Binding-site contacts:
Ligand atom C3 contacts residue ASN153 of chain 50.A at 3.9 Å.
Ligand atom C5 contacts residue GLY156 of chain 50.A at 4.1 Å.
Ligand atom C2 contacts residue HIS149 of chain 50.A at 3.4 Å.
Ligand atom C2 contacts residue ASN153 of chain 50.A at 2.5 Å.
Ligand atom N2 contacts residue HIS149 of chain 50.A at 4.2 Å.
Ligand atom O5 contacts residue HIS149 of chain 50.A at 3.6 Å (h-bond).
Ligand atom C6 contacts residue GLY156 of chain 50.A at 3.8 Å.
Ligand atom C8 contacts residue GLY102 of chain 4.A at 3.5 Å.
Ligand atom O5 contacts residue ASN153 of chain 50.A at 2.3 Å (h-bond).
Ligand atom O6 contacts residue HIS149 of chain 50.A at 3.5 Å.
Ligand atom C5 contacts residue HIS149 of chain 50.A at 4.2 Å.
Ligand atom C3 contacts residue HIS149 of chain 50.A at 4.3 Å.
Ligand atom O5 contacts residue THR155 of chain 50.A at 3.9 Å.
Ligand atom C7 contacts residue ASN153 of chain 50.A at 4.1 Å.
Ligand atom O6 contacts residue HIS158 of chain 50.A at 3.5 Å.
Ligand atom O3 contacts residue HIS149 of chain 50.A at 4.2 Å.
Ligand atom C6 contacts residue HIS158 of chain 50.A at 3.6 Å.
Ligand atom N2 contacts residue ASN153 of chain 50.A at 3.1 Å (h-bond).
Ligand atom C8 contacts residue ASN153 of chain 50.A at 4.5 Å.
Ligand atom C7 contacts residue HIS149 of chain 50.A at 4.3 Å.
Ligand atom C4 contacts residue HIS149 of chain 50.A at 3.7 Å.
Ligand atom O7 contacts residue HIS149 of chain 50.A at 3.3 Å.
Ligand atom C1 contacts residue ASN153 of chain 50.A at 1.4 Å.
Ligand atom C5 contacts residue HIS158 of chain 50.A at 4.0 Å.
Ligand atom C4 contacts residue ASN153 of chain 50.A at 4.2 Å.
Ligand atom C1 contacts residue HIS149 of chain 50.A at 3.6 Å.
Ligand atom C5 contacts residue ASN153 of chain 50.A at 3.6 Å.
Ligand atom C1 contacts residue THR155 of chain 50.A at 3.9 Å.
Ligand atom O5 contacts residue HIS158 of chain 50.A at 3.2 Å.
Ligand atom C1 contacts residue HIS158 of chain 50.A at 4.2 Å.
Ligand atom O5 contacts residue GLY156 of chain 50.A at 4.1 Å.

Sequence of chain 50.A:
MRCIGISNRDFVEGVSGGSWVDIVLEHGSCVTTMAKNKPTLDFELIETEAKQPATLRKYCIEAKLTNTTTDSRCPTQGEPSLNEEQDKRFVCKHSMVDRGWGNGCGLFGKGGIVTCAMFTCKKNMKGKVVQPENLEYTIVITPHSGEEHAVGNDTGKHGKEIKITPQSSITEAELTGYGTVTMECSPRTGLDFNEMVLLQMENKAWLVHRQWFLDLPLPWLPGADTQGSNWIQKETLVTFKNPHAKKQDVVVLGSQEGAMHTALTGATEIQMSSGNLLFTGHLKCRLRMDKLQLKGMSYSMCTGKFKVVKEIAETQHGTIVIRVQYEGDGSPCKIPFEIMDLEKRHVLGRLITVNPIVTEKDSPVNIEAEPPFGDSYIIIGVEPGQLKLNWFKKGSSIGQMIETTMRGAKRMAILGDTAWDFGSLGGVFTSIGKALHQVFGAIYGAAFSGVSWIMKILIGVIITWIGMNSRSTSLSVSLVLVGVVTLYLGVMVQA

Sequence of chain 4.A:
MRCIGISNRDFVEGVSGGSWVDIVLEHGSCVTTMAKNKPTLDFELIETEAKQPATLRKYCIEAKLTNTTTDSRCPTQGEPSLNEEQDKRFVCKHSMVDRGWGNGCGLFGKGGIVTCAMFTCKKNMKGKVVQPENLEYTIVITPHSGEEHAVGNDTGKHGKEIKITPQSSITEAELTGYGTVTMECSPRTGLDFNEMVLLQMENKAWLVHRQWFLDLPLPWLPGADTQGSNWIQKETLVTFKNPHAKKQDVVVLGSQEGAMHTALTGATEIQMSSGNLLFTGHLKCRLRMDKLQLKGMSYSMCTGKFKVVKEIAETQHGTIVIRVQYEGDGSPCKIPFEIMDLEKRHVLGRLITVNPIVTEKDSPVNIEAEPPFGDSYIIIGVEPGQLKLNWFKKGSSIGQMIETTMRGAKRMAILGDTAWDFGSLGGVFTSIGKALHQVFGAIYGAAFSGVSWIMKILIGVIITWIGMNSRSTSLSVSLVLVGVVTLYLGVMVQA

The small molecule below binds the protein below.
Small molecule (SMILES): CC(=O)N[C@H]1[C@H](O[C@H]2[C@H](O)[C@@H](NC(C)=O)CO[C@@H]2CO)O[C@H](CO)[C@@H](O)[C@@H]1O